Sequence of chain 3.A:
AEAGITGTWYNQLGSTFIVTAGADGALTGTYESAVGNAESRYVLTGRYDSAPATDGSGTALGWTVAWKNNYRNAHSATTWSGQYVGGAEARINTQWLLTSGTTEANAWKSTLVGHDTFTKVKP

Binding-site contacts:
Ligand atom C9 contacts residue GLY48 of chain 2.B at 3.9 Å.
Ligand atom N2 contacts residue SER45 of chain 2.B at 3.2 Å (h-bond).
Ligand atom N3 contacts residue SER45 of chain 2.B at 3.7 Å.
Ligand atom C11 contacts residue ASN49 of chain 2.B at 3.5 Å.
Ligand atom C7 contacts residue SER45 of chain 2.B at 3.9 Å.
Ligand atom O12 contacts residue SER88 of chain 2.B at 3.4 Å (h-bond).
Ligand atom N3 contacts residue TYR43 of chain 2.B at 2.8 Å (h-bond).
Ligand atom C3 contacts residue SER45 of chain 2.B at 3.9 Å.
Ligand atom N3 contacts residue ASN23 of chain 2.B at 3.4 Å (h-bond).
Ligand atom N3 contacts residue LEU25 of chain 2.B at 3.5 Å.
Ligand atom S1 contacts residue TRP92 of chain 2.B at 3.9 Å.
Ligand atom C3 contacts residue TYR43 of chain 2.B at 3.6 Å (hydrophobic).
Ligand atom C8 contacts residue TRP79 of chain 2.B at 4.0 Å (hydrophobic).
Ligand atom N1 contacts residue LEU25 of chain 2.B at 3.5 Å.
Ligand atom C7 contacts residue TRP79 of chain 2.B at 4.0 Å (hydrophobic).
Ligand atom C3 contacts residue ASP128 of chain 2.B at 3.8 Å.
Ligand atom C3 contacts residue LEU25 of chain 2.B at 3.3 Å (hydrophobic).
Ligand atom C6 contacts residue THR90 of chain 2.B at 4.0 Å.
Ligand atom C8 contacts residue LEU110 of chain 2.B at 3.9 Å (hydrophobic).
Ligand atom C2 contacts residue TRP120 of chain 3.A at 3.8 Å (hydrophobic).
Ligand atom N3 contacts residue ASP128 of chain 2.B at 3.8 Å.
Ligand atom S1 contacts residue THR90 of chain 2.B at 3.3 Å (h-bond).
Ligand atom N2 contacts residue LEU25 of chain 2.B at 3.8 Å.
Ligand atom C8 contacts residue VAL47 of chain 2.B at 3.7 Å (hydrophobic).
Ligand atom C10 contacts residue ASN49 of chain 2.B at 3.8 Å.
Ligand atom C7 contacts residue VAL47 of chain 2.B at 3.3 Å (hydrophobic).
Ligand atom N1 contacts residue ASP128 of chain 2.B at 3.0 Å (salt-bridge).
Ligand atom C9 contacts residue VAL47 of chain 2.B at 3.4 Å (hydrophobic).
Ligand atom C4 contacts residue VAL47 of chain 2.B at 3.6 Å (hydrophobic).
Ligand atom C9 contacts residue TRP79 of chain 2.B at 3.9 Å (hydrophobic).
Ligand atom C10 contacts residue TRP79 of chain 2.B at 3.6 Å (hydrophobic).
Ligand atom O11 contacts residue ASN49 of chain 2.B at 2.8 Å (h-bond).
Ligand atom C6 contacts residue TRP108 of chain 2.B at 3.6 Å (hydrophobic).
Ligand atom C5 contacts residue TRP108 of chain 2.B at 3.7 Å (hydrophobic).
Ligand atom O11 contacts residue GLY48 of chain 2.B at 3.1 Å.
Ligand atom C9 contacts residue ALA50 of chain 2.B at 3.7 Å (hydrophobic).
Ligand atom C4 contacts residue TRP120 of chain 3.A at 3.8 Å (hydrophobic).
Ligand atom N3 contacts residue SER27 of chain 2.B at 2.9 Å (h-bond).
Ligand atom N2 contacts residue VAL47 of chain 2.B at 3.4 Å.
Ligand atom S1 contacts residue TRP79 of chain 2.B at 3.6 Å.

Sequence of chain 2.B:
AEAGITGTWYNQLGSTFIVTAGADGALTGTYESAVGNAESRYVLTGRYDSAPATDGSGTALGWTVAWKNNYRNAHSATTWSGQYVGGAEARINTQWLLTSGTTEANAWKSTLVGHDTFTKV

This small molecule binds to this protein.
Small molecule (SMILES): N=C1N[C@H]2[C@H](CS[C@H]2CCCCC(=O)O)N1